A protein and the small-molecule ligand that binds it are described below.
Small molecule (SMILES): CC(=O)N[C@@H]1[C@@H](O)[C@H](O)[C@@H](CO)O[C@H]1O

Binding-site contacts:
Ligand atom C4 contacts residue ASN246 of chain 1.F at 4.2 Å.
Ligand atom O6 contacts residue THR248 of chain 1.F at 4.5 Å.
Ligand atom O5 contacts residue ASN249 of chain 1.F at 3.6 Å.
Ligand atom N2 contacts residue ASN246 of chain 1.F at 2.9 Å (h-bond).
Ligand atom C1 contacts residue THR248 of chain 1.F at 3.2 Å.
Ligand atom C1 contacts residue ASN249 of chain 1.F at 4.2 Å.
Ligand atom O7 contacts residue ASN246 of chain 1.F at 4.0 Å.
Ligand atom C3 contacts residue ASN246 of chain 1.F at 3.8 Å.
Ligand atom O6 contacts residue ASN246 of chain 1.F at 4.5 Å.
Ligand atom C5 contacts residue ASN246 of chain 1.F at 3.6 Å.
Ligand atom C1 contacts residue ASN246 of chain 1.F at 1.4 Å.
Ligand atom O5 contacts residue ASN246 of chain 1.F at 2.4 Å (h-bond).
Ligand atom C7 contacts residue ASN246 of chain 1.F at 3.6 Å.
Ligand atom O6 contacts residue ASN249 of chain 1.F at 3.6 Å.
Ligand atom C2 contacts residue THR248 of chain 1.F at 4.4 Å.
Ligand atom C5 contacts residue THR248 of chain 1.F at 3.7 Å.
Ligand atom C2 contacts residue ASN246 of chain 1.F at 2.5 Å.
Ligand atom O5 contacts residue THR248 of chain 1.F at 3.5 Å (h-bond).

Sequence of chain 1.F:
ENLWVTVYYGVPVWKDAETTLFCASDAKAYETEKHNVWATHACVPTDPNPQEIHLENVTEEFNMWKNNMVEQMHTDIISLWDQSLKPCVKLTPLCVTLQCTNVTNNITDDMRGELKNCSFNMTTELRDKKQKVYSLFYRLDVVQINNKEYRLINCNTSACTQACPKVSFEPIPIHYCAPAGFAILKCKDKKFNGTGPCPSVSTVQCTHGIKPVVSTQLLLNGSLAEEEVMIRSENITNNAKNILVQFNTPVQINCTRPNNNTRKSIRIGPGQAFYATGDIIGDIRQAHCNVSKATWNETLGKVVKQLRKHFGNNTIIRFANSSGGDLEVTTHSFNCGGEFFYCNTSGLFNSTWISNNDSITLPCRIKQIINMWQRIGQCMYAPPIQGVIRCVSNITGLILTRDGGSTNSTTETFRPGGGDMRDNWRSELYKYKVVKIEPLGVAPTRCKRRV